A small-molecule ligand and the protein it binds are described below.
Small molecule (SMILES): Nc1nc2c(ncn2[C@@H]2O[C@H](CO[P](=O)(O)O[P](=O)(O)OP(O)(O)=S)[C@@H](O)[C@H]2O)c(=O)[nH]1

Sequence of chain 1.C:
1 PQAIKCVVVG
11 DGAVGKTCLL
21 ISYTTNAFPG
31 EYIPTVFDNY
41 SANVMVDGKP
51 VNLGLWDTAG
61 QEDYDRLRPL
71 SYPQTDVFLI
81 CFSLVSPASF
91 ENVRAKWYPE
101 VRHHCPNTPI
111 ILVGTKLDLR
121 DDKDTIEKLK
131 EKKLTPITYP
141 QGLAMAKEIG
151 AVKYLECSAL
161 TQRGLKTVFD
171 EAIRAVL

Binding-site contacts:
Ligand atom O1B contacts residue MG1 of chain 1.H at 2.3 Å.
Ligand atom N2 contacts residue ASP118 of chain 1.C at 3.6 Å.
Ligand atom O3A contacts residue GLY15 of chain 1.C at 2.9 Å (h-bond).
Ligand atom C8 contacts residue CYS18 of chain 1.C at 3.6 Å (hydrophobic).
Ligand atom O1A contacts residue THR17 of chain 1.C at 2.9 Å (h-bond).
Ligand atom O1A contacts residue LYS16 of chain 1.C at 3.5 Å (salt-bridge).
Ligand atom O2G contacts residue THR35 of chain 1.C at 2.6 Å (h-bond).
Ligand atom O6 contacts residue SER158 of chain 1.C at 3.6 Å (h-bond).
Ligand atom N1 contacts residue ASP118 of chain 1.C at 3.5 Å (salt-bridge).
Ligand atom C5' contacts residue TYR32 of chain 1.C at 3.7 Å (hydrophobic).
Ligand atom O2B contacts residue LYS16 of chain 1.C at 2.4 Å (salt-bridge).
Ligand atom C5 contacts residue PHE28 of chain 1.C at 3.6 Å (hydrophobic).
Ligand atom O4' contacts residue LYS116 of chain 1.C at 3.7 Å.
Ligand atom O2B contacts residue GLY15 of chain 1.C at 3.4 Å (h-bond).
Ligand atom N2 contacts residue LEU119 of chain 1.C at 3.6 Å.
Ligand atom PA contacts residue GLY15 of chain 1.C at 3.6 Å.
Ligand atom O5' contacts residue GLY15 of chain 1.C at 3.5 Å.
Ligand atom O3G contacts residue MG1 of chain 1.H at 2.3 Å.
Ligand atom O1B contacts residue THR17 of chain 1.C at 2.2 Å (h-bond).
Ligand atom O3A contacts residue ALA13 of chain 1.C at 3.6 Å.
Ligand atom O6 contacts residue ALA159 of chain 1.C at 2.8 Å (h-bond).
Ligand atom O2G contacts residue MG1 of chain 1.H at 2.2 Å.
Ligand atom O3A contacts residue LYS16 of chain 1.C at 3.3 Å (salt-bridge).
Ligand atom PG contacts residue MG1 of chain 1.H at 2.7 Å.
Ligand atom N7 contacts residue CYS18 of chain 1.C at 3.7 Å.
Ligand atom PB contacts residue MG1 of chain 1.H at 3.3 Å.
Ligand atom O1B contacts residue LYS16 of chain 1.C at 3.5 Å (salt-bridge).
Ligand atom O6 contacts residue LEU160 of chain 1.C at 3.3 Å (h-bond).
Ligand atom O2G contacts residue PRO34 of chain 1.C at 3.2 Å.
Ligand atom O3B contacts residue MG1 of chain 1.H at 3.4 Å.
Ligand atom O1A contacts residue GLY15 of chain 1.C at 3.3 Å.
Ligand atom O3G contacts residue THR58 of chain 1.C at 2.9 Å (h-bond).
Ligand atom O3B contacts residue ALA13 of chain 1.C at 3.2 Å (h-bond).
Ligand atom PG contacts residue THR35 of chain 1.C at 3.5 Å.
Ligand atom C8 contacts residue GLY15 of chain 1.C at 3.6 Å.
Ligand atom O3G contacts residue LYS16 of chain 1.C at 3.3 Å (salt-bridge).
Ligand atom PB contacts residue LYS16 of chain 1.C at 3.3 Å.
Ligand atom O3G contacts residue THR35 of chain 1.C at 2.9 Å (h-bond).
Ligand atom O1A contacts residue CYS18 of chain 1.C at 2.6 Å (h-bond).
Ligand atom O2G contacts residue THR17 of chain 1.C at 3.7 Å.